Binding-site contacts:
Ligand atom O1A contacts residue VAL31 of chain 1.B at 3.8 Å.
Ligand atom N1 contacts residue ALA44 of chain 1.B at 3.4 Å.
Ligand atom N9 contacts residue VAL31 of chain 1.B at 3.7 Å.
Ligand atom N1 contacts residue CYS100 of chain 1.B at 2.9 Å (h-bond).
Ligand atom PG contacts residue THR27 of chain 1.B at 3.7 Å.
Ligand atom N1 contacts residue GLU98 of chain 1.B at 3.5 Å (salt-bridge).
Ligand atom O1B contacts residue ASP163 of chain 1.B at 3.3 Å.
Ligand atom O1A contacts residue GLY26 of chain 1.B at 3.1 Å.
Ligand atom C6 contacts residue GLU98 of chain 1.B at 3.6 Å.
Ligand atom O5' contacts residue MG1 of chain 1.K at 3.8 Å.
Ligand atom PB contacts residue ASP163 of chain 1.B at 3.7 Å.
Ligand atom O3G contacts residue ARG5 of chain 1.D at 3.2 Å (salt-bridge).
Ligand atom O1G contacts residue MG1 of chain 1.K at 2.3 Å.
Ligand atom O2A contacts residue VAL31 of chain 1.B at 3.1 Å.
Ligand atom N7 contacts residue LEU152 of chain 1.B at 3.7 Å.
Ligand atom C2 contacts residue CYS100 of chain 1.B at 3.4 Å (hydrophobic).
Ligand atom O3G contacts residue ASP163 of chain 1.B at 2.8 Å (salt-bridge).
Ligand atom C5 contacts residue LEU152 of chain 1.B at 3.2 Å (hydrophobic).
Ligand atom N6 contacts residue MET97 of chain 1.B at 3.4 Å.
Ligand atom N3B contacts residue LYS46 of chain 1.B at 2.9 Å (salt-bridge).
Ligand atom O1G contacts residue ASP163 of chain 1.B at 2.9 Å (salt-bridge).
Ligand atom N6 contacts residue GLU98 of chain 1.B at 2.8 Å (salt-bridge).
Ligand atom C6 contacts residue ALA44 of chain 1.B at 3.3 Å (hydrophobic).
Ligand atom PB contacts residue MG1 of chain 1.K at 3.8 Å.
Ligand atom C6 contacts residue LEU152 of chain 1.B at 3.4 Å (hydrophobic).
Ligand atom N3B contacts residue ASP163 of chain 1.B at 3.1 Å.
Ligand atom C4 contacts residue LEU152 of chain 1.B at 3.5 Å (hydrophobic).
Ligand atom PG contacts residue MG1 of chain 1.K at 3.8 Å.
Ligand atom PA contacts residue VAL31 of chain 1.B at 3.7 Å.
Ligand atom PG contacts residue ASP163 of chain 1.B at 3.2 Å.
Ligand atom O1A contacts residue ASN25 of chain 1.B at 3.5 Å (h-bond).
Ligand atom O2G contacts residue THR27 of chain 1.B at 2.8 Å (h-bond).
Ligand atom O3G contacts residue THR27 of chain 1.B at 3.7 Å.
Ligand atom O1B contacts residue MG1 of chain 1.K at 2.8 Å.
Ligand atom C5 contacts residue ALA44 of chain 1.B at 3.8 Å (hydrophobic).
Ligand atom O1B contacts residue ASN150 of chain 1.B at 3.0 Å (h-bond).
Ligand atom O2B contacts residue LYS46 of chain 1.B at 3.1 Å.
Ligand atom PB contacts residue LYS46 of chain 1.B at 3.7 Å.
Ligand atom O1G contacts residue THR27 of chain 1.B at 3.4 Å (h-bond).
Ligand atom N6 contacts residue ALA44 of chain 1.B at 3.4 Å.

Sequence of chain 1.D:
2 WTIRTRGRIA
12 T

Sequence of chain 1.B:
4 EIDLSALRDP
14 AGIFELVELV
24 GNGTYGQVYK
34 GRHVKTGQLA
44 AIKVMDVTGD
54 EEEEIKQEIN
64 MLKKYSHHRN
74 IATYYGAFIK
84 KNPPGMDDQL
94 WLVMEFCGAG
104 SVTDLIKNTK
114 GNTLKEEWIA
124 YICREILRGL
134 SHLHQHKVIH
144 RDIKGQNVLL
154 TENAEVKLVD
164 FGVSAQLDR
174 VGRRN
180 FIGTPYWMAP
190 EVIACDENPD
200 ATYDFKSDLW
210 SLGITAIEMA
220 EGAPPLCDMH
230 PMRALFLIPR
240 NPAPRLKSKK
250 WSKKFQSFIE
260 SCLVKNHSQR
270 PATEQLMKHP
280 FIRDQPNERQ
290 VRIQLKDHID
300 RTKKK

This small molecule binds to this protein.
Small molecule (SMILES): Nc1ncnc2c1ncn2[C@@H]1O[C@H](CO[P](=O)(O)O[P](=O)(O)NP(=O)(O)O)[C@@H](O)[C@H]1O